Binding-site contacts:
Ligand atom O1 contacts residue TYR152 of chain 55.A at 3.9 Å.
Ligand atom C6B contacts residue TYR197 of chain 55.A at 3.6 Å (hydrophobic).
Ligand atom C5B contacts residue TYR197 of chain 55.A at 3.7 Å (hydrophobic).
Ligand atom C1B contacts residue MET221 of chain 55.A at 3.8 Å (hydrophobic).
Ligand atom C3B contacts residue MET221 of chain 55.A at 3.8 Å (hydrophobic).
Ligand atom O1 contacts residue VAL188 of chain 55.A at 3.8 Å.
Ligand atom O1B contacts residue MET221 of chain 55.A at 3.4 Å.
Ligand atom C7C contacts residue TYR128 of chain 55.A at 3.6 Å (hydrophobic).
Ligand atom C4B contacts residue LEU106 of chain 55.A at 3.7 Å (hydrophobic).
Ligand atom C6B contacts residue LEU106 of chain 55.A at 3.9 Å (hydrophobic).
Ligand atom C4C contacts residue TYR152 of chain 55.A at 3.8 Å (hydrophobic).
Ligand atom C5 contacts residue TYR152 of chain 55.A at 3.8 Å (hydrophobic).
Ligand atom C4 contacts residue MET224 of chain 55.A at 3.8 Å (hydrophobic).
Ligand atom C2B contacts residue MET221 of chain 55.A at 3.5 Å (hydrophobic).
Ligand atom C4 contacts residue TYR152 of chain 55.A at 3.9 Å (hydrophobic).
Ligand atom O1B contacts residue TYR128 of chain 55.A at 3.9 Å.
Ligand atom C3 contacts residue PHE186 of chain 55.A at 3.8 Å (hydrophobic).
Ligand atom N3A contacts residue ASN219 of chain 55.A at 3.0 Å (h-bond).
Ligand atom C4A contacts residue ASN219 of chain 55.A at 3.5 Å.
Ligand atom N2 contacts residue ALA24 of chain 55.C at 3.4 Å.
Ligand atom C3C contacts residue TYR128 of chain 55.A at 3.9 Å (hydrophobic).
Ligand atom C6C contacts residue VAL191 of chain 55.A at 3.2 Å (hydrophobic).
Ligand atom C31 contacts residue ALA150 of chain 55.A at 3.5 Å (hydrophobic).
Ligand atom C31 contacts residue VAL176 of chain 55.A at 3.3 Å (hydrophobic).
Ligand atom C3C contacts residue VAL188 of chain 55.A at 3.3 Å (hydrophobic).
Ligand atom C31 contacts residue SER175 of chain 55.A at 3.6 Å.
Ligand atom O1 contacts residue PHE186 of chain 55.A at 3.5 Å.
Ligand atom C5 contacts residue PHE186 of chain 55.A at 3.5 Å (hydrophobic).
Ligand atom C6C contacts residue MET221 of chain 55.A at 3.7 Å (hydrophobic).
Ligand atom N2 contacts residue PHE186 of chain 55.A at 3.7 Å.
Ligand atom C4 contacts residue PHE186 of chain 55.A at 3.6 Å (hydrophobic).
Ligand atom C5C contacts residue ILE104 of chain 55.A at 3.8 Å (hydrophobic).
Ligand atom C5C contacts residue TYR128 of chain 55.A at 3.5 Å (hydrophobic).
Ligand atom C31 contacts residue PRO174 of chain 55.A at 3.4 Å (hydrophobic).
Ligand atom O1 contacts residue ALA24 of chain 55.C at 3.6 Å.
Ligand atom C7C contacts residue TYR197 of chain 55.A at 3.8 Å (hydrophobic).
Ligand atom CM1 contacts residue SER107 of chain 55.A at 3.9 Å.
Ligand atom C2C contacts residue VAL188 of chain 55.A at 3.2 Å (hydrophobic).
Ligand atom C5B contacts residue LEU106 of chain 55.A at 3.5 Å (hydrophobic).
Ligand atom C3 contacts residue PRO174 of chain 55.A at 3.8 Å (hydrophobic).

Sequence of chain 55.C:
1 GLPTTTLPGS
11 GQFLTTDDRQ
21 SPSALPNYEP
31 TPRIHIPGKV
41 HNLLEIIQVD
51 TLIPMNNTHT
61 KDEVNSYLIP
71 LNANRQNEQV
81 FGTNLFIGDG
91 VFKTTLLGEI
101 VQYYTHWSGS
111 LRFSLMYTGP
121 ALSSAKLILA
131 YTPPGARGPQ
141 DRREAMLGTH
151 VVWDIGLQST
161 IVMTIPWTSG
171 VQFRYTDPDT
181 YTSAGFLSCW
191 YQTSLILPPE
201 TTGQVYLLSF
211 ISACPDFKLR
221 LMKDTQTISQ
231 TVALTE

This protein binds this small molecule.
Small molecule (SMILES): Cc1cc(CCCCCCCOc2ccc(C3=N[C@@H](C)CO3)cc2)on1

Sequence of chain 55.A:
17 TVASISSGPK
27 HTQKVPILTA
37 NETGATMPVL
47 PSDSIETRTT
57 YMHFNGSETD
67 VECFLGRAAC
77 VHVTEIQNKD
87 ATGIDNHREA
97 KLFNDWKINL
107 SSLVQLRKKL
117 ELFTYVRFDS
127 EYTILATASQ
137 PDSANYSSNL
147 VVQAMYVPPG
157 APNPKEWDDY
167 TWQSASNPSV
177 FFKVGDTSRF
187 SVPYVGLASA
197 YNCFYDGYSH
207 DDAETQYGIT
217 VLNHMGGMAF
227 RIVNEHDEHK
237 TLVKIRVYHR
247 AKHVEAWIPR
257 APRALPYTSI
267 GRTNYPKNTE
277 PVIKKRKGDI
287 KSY